Binding-site contacts:
Ligand atom C7 contacts residue ASN153 of chain 2.A at 3.3 Å.
Ligand atom C3 contacts residue ASP325 of chain 2.A at 4.2 Å.
Ligand atom C8 contacts residue ASP325 of chain 2.A at 4.2 Å.
Ligand atom N2 contacts residue ASN153 of chain 2.A at 2.9 Å (h-bond).
Ligand atom C4 contacts residue ASN153 of chain 2.A at 4.2 Å.
Ligand atom N2 contacts residue TYR170 of chain 2.A at 4.5 Å.
Ligand atom C8 contacts residue ASN153 of chain 2.A at 4.4 Å.
Ligand atom C1 contacts residue TYR170 of chain 2.A at 4.0 Å (hydrophobic).
Ligand atom O7 contacts residue ASN153 of chain 2.A at 3.3 Å (h-bond).
Ligand atom C8 contacts residue TYR170 of chain 2.A at 3.8 Å (hydrophobic).
Ligand atom C5 contacts residue TYR170 of chain 2.A at 4.3 Å (hydrophobic).
Ligand atom C7 contacts residue TYR170 of chain 2.A at 4.0 Å (hydrophobic).
Ligand atom C7 contacts residue ASP325 of chain 2.A at 4.5 Å.
Ligand atom C3 contacts residue TYR170 of chain 2.A at 4.2 Å (hydrophobic).
Ligand atom O7 contacts residue ASN141 of chain 2.A at 3.5 Å (h-bond).
Ligand atom C7 contacts residue ASN141 of chain 2.A at 4.2 Å.
Ligand atom C3 contacts residue ASN153 of chain 2.A at 3.6 Å.
Ligand atom C2 contacts residue TYR170 of chain 2.A at 4.5 Å (hydrophobic).
Ligand atom O7 contacts residue TYR170 of chain 2.A at 4.1 Å.
Ligand atom N2 contacts residue ASP325 of chain 2.A at 3.7 Å.
Ligand atom C8 contacts residue LEU172 of chain 2.A at 4.0 Å (hydrophobic).
Ligand atom C8 contacts residue VAL139 of chain 2.A at 3.9 Å (hydrophobic).
Ligand atom O4 contacts residue TYR170 of chain 2.A at 4.4 Å.
Ligand atom C7 contacts residue LEU172 of chain 2.A at 4.4 Å (hydrophobic).
Ligand atom C5 contacts residue ASN153 of chain 2.A at 3.6 Å.
Ligand atom O3 contacts residue ASP325 of chain 2.A at 4.1 Å.
Ligand atom C7 contacts residue VAL139 of chain 2.A at 4.4 Å (hydrophobic).
Ligand atom O5 contacts residue ASN153 of chain 2.A at 2.4 Å (h-bond).
Ligand atom C1 contacts residue ASN153 of chain 2.A at 1.4 Å.
Ligand atom C2 contacts residue ASN153 of chain 2.A at 2.4 Å.
Ligand atom O7 contacts residue VAL139 of chain 2.A at 4.1 Å.
Ligand atom O5 contacts residue TYR170 of chain 2.A at 4.5 Å.

Sequence of chain 2.A:
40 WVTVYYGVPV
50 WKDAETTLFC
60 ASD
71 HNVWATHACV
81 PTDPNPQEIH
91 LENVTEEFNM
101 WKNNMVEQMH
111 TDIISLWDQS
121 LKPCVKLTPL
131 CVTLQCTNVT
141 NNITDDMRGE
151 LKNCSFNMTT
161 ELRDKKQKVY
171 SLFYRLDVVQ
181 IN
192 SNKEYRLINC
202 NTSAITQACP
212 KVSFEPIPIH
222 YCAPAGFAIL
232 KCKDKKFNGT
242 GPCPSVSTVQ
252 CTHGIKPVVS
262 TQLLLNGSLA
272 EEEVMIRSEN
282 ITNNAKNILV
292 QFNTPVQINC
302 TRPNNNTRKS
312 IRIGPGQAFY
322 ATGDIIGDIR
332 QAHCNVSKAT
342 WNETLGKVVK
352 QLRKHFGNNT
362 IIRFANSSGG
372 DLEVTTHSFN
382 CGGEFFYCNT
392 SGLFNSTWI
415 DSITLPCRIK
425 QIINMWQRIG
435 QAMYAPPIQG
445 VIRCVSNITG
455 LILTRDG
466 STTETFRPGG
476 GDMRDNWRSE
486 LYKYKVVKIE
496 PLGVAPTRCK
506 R

This small molecule binds to this protein.
Small molecule (SMILES): CC(=O)N[C@H]1[C@H](O[C@H]2[C@H](O)[C@@H](NC(C)=O)CO[C@@H]2CO)O[C@H](CO)[C@@H](O)[C@@H]1O